Binding-site contacts:
Ligand atom C07 contacts residue LYS4 of chain 1.A at 4.1 Å.
Ligand atom C15 contacts residue GLN3 of chain 1.A at 3.3 Å.
Ligand atom N04 contacts residue GLN3 of chain 1.A at 3.9 Å.
Ligand atom C09 contacts residue GLN3 of chain 1.A at 3.2 Å.
Ligand atom C09 contacts residue LYS4 of chain 1.A at 4.5 Å.
Ligand atom O02 contacts residue LYS4 of chain 1.A at 3.8 Å.
Ligand atom O02 contacts residue GLN3 of chain 1.A at 3.6 Å.
Ligand atom C08 contacts residue GLN3 of chain 1.A at 3.6 Å.

The protein below binds the small molecule below.
Small molecule (SMILES): COC[C@@H](C)N

Sequence of chain 1.A:
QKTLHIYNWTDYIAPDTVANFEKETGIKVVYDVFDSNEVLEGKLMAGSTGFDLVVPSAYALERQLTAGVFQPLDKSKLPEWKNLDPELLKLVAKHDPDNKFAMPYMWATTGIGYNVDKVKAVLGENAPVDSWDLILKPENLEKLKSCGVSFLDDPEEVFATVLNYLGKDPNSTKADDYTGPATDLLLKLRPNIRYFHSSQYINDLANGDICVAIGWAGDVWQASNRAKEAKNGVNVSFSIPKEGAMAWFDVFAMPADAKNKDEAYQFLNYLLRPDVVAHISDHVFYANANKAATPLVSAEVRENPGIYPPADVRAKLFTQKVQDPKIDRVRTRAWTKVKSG